Binding-site contacts:
Ligand atom C8 contacts residue TRP257 of chain 1.A at 3.4 Å (hydrophobic).
Ligand atom C7 contacts residue ASN259 of chain 1.A at 3.4 Å.
Ligand atom O7 contacts residue TRP257 of chain 1.A at 3.8 Å.
Ligand atom C2 contacts residue ASN259 of chain 1.A at 2.4 Å.
Ligand atom C1 contacts residue ASN259 of chain 1.A at 1.4 Å.
Ligand atom C7 contacts residue TRP257 of chain 1.A at 4.0 Å (hydrophobic).
Ligand atom O7 contacts residue ASN259 of chain 1.A at 3.2 Å (h-bond).
Ligand atom C5 contacts residue ASN259 of chain 1.A at 3.7 Å.
Ligand atom C3 contacts residue ASN259 of chain 1.A at 3.8 Å.
Ligand atom C4 contacts residue ASN259 of chain 1.A at 4.2 Å.
Ligand atom O5 contacts residue ASN259 of chain 1.A at 2.4 Å (h-bond).
Ligand atom O7 contacts residue THR232 of chain 1.A at 3.8 Å.
Ligand atom N2 contacts residue ASN259 of chain 1.A at 2.8 Å (h-bond).

This protein binds this small molecule.
Small molecule (SMILES): CC(=O)N[C@@H]1[C@@H](O)[C@H](O)[C@@H](CO)O[C@H]1O

Sequence of chain 1.A:
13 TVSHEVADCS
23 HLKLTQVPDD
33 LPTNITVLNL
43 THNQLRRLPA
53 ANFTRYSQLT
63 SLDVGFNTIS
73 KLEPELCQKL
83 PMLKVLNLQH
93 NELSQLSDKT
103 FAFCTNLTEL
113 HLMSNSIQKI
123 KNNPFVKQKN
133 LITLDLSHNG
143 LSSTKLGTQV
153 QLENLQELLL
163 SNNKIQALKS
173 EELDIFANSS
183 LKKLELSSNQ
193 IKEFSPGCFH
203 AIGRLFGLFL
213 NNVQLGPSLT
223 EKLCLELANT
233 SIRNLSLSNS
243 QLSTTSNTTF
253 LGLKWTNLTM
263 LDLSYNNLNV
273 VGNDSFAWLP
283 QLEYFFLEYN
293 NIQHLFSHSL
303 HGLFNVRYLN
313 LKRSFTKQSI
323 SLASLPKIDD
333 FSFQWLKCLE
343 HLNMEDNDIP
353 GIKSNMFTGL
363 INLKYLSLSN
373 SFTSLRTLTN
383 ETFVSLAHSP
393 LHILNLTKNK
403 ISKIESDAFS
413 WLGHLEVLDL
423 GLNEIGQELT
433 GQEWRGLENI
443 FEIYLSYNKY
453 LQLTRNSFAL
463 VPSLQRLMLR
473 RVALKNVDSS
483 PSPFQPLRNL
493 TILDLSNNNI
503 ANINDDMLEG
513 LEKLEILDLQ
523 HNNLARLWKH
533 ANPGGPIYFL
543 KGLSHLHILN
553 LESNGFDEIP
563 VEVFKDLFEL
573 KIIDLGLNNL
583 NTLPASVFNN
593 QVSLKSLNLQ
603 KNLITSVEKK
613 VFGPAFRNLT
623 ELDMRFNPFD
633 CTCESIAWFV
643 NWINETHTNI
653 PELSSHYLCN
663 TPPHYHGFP